Binding-site contacts:
Ligand atom C2 contacts residue THR199 of chain 1.B at 3.7 Å.
Ligand atom C5 contacts residue ASN129 of chain 1.B at 3.7 Å.
Ligand atom C8 contacts residue ASN129 of chain 1.B at 4.3 Å.
Ligand atom N2 contacts residue THR199 of chain 1.B at 3.3 Å.
Ligand atom O5 contacts residue SER133 of chain 1.B at 4.0 Å.
Ligand atom C5 contacts residue SER133 of chain 1.B at 4.5 Å.
Ligand atom C8 contacts residue SER202 of chain 1.B at 4.3 Å.
Ligand atom C3 contacts residue THR199 of chain 1.B at 3.9 Å.
Ligand atom C3 contacts residue ASN129 of chain 1.B at 3.8 Å.
Ligand atom O7 contacts residue ASP126 of chain 1.B at 4.2 Å.
Ligand atom O5 contacts residue ASN129 of chain 1.B at 2.4 Å (h-bond).
Ligand atom C1 contacts residue ASN129 of chain 1.B at 1.4 Å.
Ligand atom C6 contacts residue SER133 of chain 1.B at 3.2 Å.
Ligand atom C4 contacts residue ASN129 of chain 1.B at 4.3 Å.
Ligand atom O6 contacts residue THR195 of chain 1.B at 4.5 Å.
Ligand atom O6 contacts residue SER133 of chain 1.B at 3.5 Å (h-bond).
Ligand atom C7 contacts residue ASN129 of chain 1.B at 3.2 Å.
Ligand atom N2 contacts residue ASN129 of chain 1.B at 2.8 Å (h-bond).
Ligand atom C1 contacts residue THR199 of chain 1.B at 3.5 Å.
Ligand atom O7 contacts residue ASN129 of chain 1.B at 3.2 Å (h-bond).
Ligand atom C7 contacts residue THR199 of chain 1.B at 4.3 Å.
Ligand atom C8 contacts residue ASP126 of chain 1.B at 3.3 Å.
Ligand atom C2 contacts residue ASN129 of chain 1.B at 2.5 Å.
Ligand atom C7 contacts residue ASP126 of chain 1.B at 4.2 Å.

This small molecule binds to this protein.
Small molecule (SMILES): CC(=O)N[C@H]1[C@H](O[C@H]2[C@H](O)[C@@H](NC(C)=O)CO[C@@H]2CO)O[C@H](CO)[C@@H](O)[C@@H]1O

Sequence of chain 1.B:
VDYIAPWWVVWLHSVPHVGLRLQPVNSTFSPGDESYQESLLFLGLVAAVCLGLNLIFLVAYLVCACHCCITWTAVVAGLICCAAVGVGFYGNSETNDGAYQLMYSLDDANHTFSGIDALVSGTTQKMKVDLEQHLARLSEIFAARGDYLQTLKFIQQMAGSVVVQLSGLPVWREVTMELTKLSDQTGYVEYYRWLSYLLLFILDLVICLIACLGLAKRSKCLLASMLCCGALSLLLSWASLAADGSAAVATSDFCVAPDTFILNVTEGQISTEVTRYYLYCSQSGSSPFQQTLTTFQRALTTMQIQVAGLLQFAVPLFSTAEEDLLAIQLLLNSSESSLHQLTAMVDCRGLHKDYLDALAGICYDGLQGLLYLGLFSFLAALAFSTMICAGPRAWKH